Binding-site contacts:
Ligand atom N2 contacts residue ASN390 of chain 1.I at 3.0 Å (h-bond).
Ligand atom C8 contacts residue THR377 of chain 1.I at 3.8 Å.
Ligand atom O4 contacts residue NAG2 of chain 1.AA at 3.5 Å.
Ligand atom C7 contacts residue ASN390 of chain 1.I at 3.4 Å.
Ligand atom C1 contacts residue NAG1 of chain 1.AA at 4.2 Å.
Ligand atom C1 contacts residue SER392 of chain 1.I at 4.2 Å.
Ligand atom O7 contacts residue THR377 of chain 1.I at 4.3 Å.
Ligand atom C4 contacts residue ASN390 of chain 1.I at 4.3 Å.
Ligand atom C7 contacts residue THR377 of chain 1.I at 4.5 Å.
Ligand atom O3 contacts residue NAG1 of chain 1.AA at 4.2 Å.
Ligand atom C7 contacts residue NAG1 of chain 1.AA at 3.9 Å.
Ligand atom C8 contacts residue ASN390 of chain 1.I at 4.4 Å.
Ligand atom N2 contacts residue NAG1 of chain 1.AA at 3.0 Å (h-bond).
Ligand atom C3 contacts residue ASN390 of chain 1.I at 3.9 Å.
Ligand atom C8 contacts residue THR376 of chain 1.I at 3.6 Å.
Ligand atom C8 contacts residue NAG1 of chain 1.AA at 3.9 Å.
Ligand atom O7 contacts residue ASN390 of chain 1.I at 3.4 Å (h-bond).
Ligand atom C2 contacts residue NAG1 of chain 1.AA at 3.8 Å.
Ligand atom O5 contacts residue ASN390 of chain 1.I at 2.4 Å (h-bond).
Ligand atom C2 contacts residue ASN390 of chain 1.I at 2.5 Å.
Ligand atom C5 contacts residue ASN390 of chain 1.I at 3.8 Å.
Ligand atom C3 contacts residue NAG1 of chain 1.AA at 3.7 Å.
Ligand atom C1 contacts residue ASN390 of chain 1.I at 1.5 Å.

The protein below binds the small molecule below.
Small molecule (SMILES): CC(=O)N[C@@H]1[C@@H](O)[C@H](O)[C@@H](CO)O[C@H]1O

Sequence of chain 1.I:
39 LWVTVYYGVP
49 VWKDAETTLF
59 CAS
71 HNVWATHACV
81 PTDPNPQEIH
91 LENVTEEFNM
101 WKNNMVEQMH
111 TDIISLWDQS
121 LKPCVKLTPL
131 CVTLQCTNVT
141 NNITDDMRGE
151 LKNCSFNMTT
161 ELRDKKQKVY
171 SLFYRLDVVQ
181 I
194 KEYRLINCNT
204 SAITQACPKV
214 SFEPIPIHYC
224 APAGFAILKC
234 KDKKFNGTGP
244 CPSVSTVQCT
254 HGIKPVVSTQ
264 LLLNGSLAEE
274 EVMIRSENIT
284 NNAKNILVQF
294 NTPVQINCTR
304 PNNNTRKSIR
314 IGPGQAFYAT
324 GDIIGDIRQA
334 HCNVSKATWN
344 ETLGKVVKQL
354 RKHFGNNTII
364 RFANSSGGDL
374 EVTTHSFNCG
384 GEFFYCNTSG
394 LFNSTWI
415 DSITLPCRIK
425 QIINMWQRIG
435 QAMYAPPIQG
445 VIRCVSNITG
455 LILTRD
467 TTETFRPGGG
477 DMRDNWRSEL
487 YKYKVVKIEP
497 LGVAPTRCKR